Binding-site contacts:
Ligand atom C5 contacts residue TRP38 of chain 4.B at 3.7 Å (hydrophobic).
Ligand atom N6 contacts residue TRP38 of chain 4.B at 4.0 Å.
Ligand atom N1 contacts residue TRP38 of chain 4.B at 3.3 Å.
Ligand atom C1' contacts residue TRP38 of chain 4.B at 4.0 Å (hydrophobic).
Ligand atom C4 contacts residue TRP38 of chain 4.B at 3.5 Å (hydrophobic).
Ligand atom N6 contacts residue VAL30 of chain 34.A at 4.3 Å.
Ligand atom N3 contacts residue TRP38 of chain 4.B at 3.2 Å.
Ligand atom O2' contacts residue HIS28 of chain 34.A at 3.2 Å (h-bond).
Ligand atom N7 contacts residue TRP38 of chain 4.B at 4.2 Å.
Ligand atom C2 contacts residue TRP38 of chain 4.B at 3.1 Å (hydrophobic).
Ligand atom N9 contacts residue TRP38 of chain 4.B at 3.7 Å.
Ligand atom C8 contacts residue TRP38 of chain 4.B at 4.3 Å (hydrophobic).
Ligand atom C6 contacts residue TRP38 of chain 4.B at 3.6 Å (hydrophobic).
Ligand atom O2' contacts residue TRP38 of chain 4.B at 4.2 Å.

A protein and the small-molecule ligand that binds it are described below.
Small molecule (SMILES): Nc1ncnc2c1ncn2[C@@H]1O[C@H](COP(=O)=O)[C@@H](O[P](=O)(O)OC[C@H]2O[C@@H](n3ccc(=O)[nH]c3=O)[C@H](O)[C@@H]2O)[C@H]1O

Sequence of chain 34.A:
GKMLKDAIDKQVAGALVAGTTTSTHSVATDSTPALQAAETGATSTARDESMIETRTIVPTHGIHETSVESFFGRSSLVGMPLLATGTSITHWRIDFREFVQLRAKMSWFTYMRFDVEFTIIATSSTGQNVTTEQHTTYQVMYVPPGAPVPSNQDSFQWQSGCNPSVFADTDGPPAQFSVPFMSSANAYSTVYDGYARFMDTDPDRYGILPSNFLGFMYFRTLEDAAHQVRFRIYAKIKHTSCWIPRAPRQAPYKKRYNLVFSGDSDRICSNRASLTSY

Sequence of chain 4.B:
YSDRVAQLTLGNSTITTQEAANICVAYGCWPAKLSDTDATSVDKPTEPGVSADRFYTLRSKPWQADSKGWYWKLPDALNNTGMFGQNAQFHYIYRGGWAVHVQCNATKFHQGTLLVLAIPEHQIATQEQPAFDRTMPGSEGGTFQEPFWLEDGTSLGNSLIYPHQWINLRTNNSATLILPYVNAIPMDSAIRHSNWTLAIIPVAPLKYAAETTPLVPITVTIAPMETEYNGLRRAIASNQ